Binding-site contacts:
Ligand atom C1 contacts residue ASN120 of chain 3.A at 1.4 Å.
Ligand atom C8 contacts residue ASN119 of chain 3.A at 3.7 Å.
Ligand atom O3 contacts residue GLY312 of chain 2.A at 2.9 Å (h-bond).
Ligand atom O5 contacts residue ARG283 of chain 2.A at 3.1 Å (salt-bridge).
Ligand atom C6 contacts residue PRO309 of chain 2.A at 3.7 Å (hydrophobic).
Ligand atom O6 contacts residue ILE285 of chain 2.A at 2.8 Å (h-bond).
Ligand atom O4 contacts residue GLY312 of chain 2.A at 3.7 Å.
Ligand atom O2 contacts residue LEU296 of chain 2.A at 3.4 Å.
Ligand atom O3 contacts residue ASN249 of chain 2.A at 2.8 Å (h-bond).
Ligand atom O6 contacts residue ASP250 of chain 2.A at 2.6 Å (salt-bridge).
Ligand atom C7 contacts residue ASN120 of chain 3.A at 3.6 Å.
Ligand atom C6 contacts residue GLN311 of chain 2.A at 3.6 Å.
Ligand atom C6 contacts residue ILE285 of chain 2.A at 3.5 Å (hydrophobic).
Ligand atom O3 contacts residue ASP250 of chain 2.A at 2.9 Å (salt-bridge).
Ligand atom O4 contacts residue ILE287 of chain 2.A at 3.3 Å.
Ligand atom C6 contacts residue THR310 of chain 2.A at 3.6 Å.
Ligand atom N2 contacts residue ASN120 of chain 3.A at 3.0 Å (h-bond).
Ligand atom O4 contacts residue GLU294 of chain 2.A at 2.7 Å (salt-bridge).
Ligand atom O2 contacts residue ASN249 of chain 2.A at 3.2 Å (h-bond).
Ligand atom O6 contacts residue GLN375 of chain 2.A at 3.3 Å.
Ligand atom C3 contacts residue GLU294 of chain 2.A at 3.3 Å.
Ligand atom O6 contacts residue LYS308 of chain 2.A at 2.8 Å (salt-bridge).
Ligand atom C4 contacts residue GLU294 of chain 2.A at 3.5 Å.
Ligand atom C3 contacts residue GLY312 of chain 2.A at 3.2 Å.
Ligand atom O5 contacts residue GLN375 of chain 2.A at 3.3 Å (h-bond).
Ligand atom O3 contacts residue GLU294 of chain 2.A at 2.6 Å (salt-bridge).
Ligand atom O3 contacts residue ARG283 of chain 2.A at 2.9 Å (salt-bridge).
Ligand atom O3 contacts residue GLN311 of chain 2.A at 3.3 Å.
Ligand atom O5 contacts residue ASP250 of chain 2.A at 3.6 Å.
Ligand atom O5 contacts residue ASN120 of chain 3.A at 2.3 Å (h-bond).
Ligand atom O5 contacts residue GLY312 of chain 2.A at 3.5 Å (h-bond).
Ligand atom C6 contacts residue ASP250 of chain 2.A at 3.5 Å.
Ligand atom C5 contacts residue ASN120 of chain 3.A at 3.6 Å.
Ligand atom C6 contacts residue LEU373 of chain 2.A at 3.4 Å (hydrophobic).
Ligand atom O6 contacts residue LEU373 of chain 2.A at 3.7 Å.
Ligand atom C5 contacts residue ARG283 of chain 2.A at 3.6 Å.
Ligand atom O2 contacts residue GLY312 of chain 2.A at 3.1 Å.
Ligand atom C2 contacts residue ASN120 of chain 3.A at 2.4 Å.
Ligand atom O4 contacts residue ARG247 of chain 2.A at 3.1 Å (salt-bridge).
Ligand atom O5 contacts residue GLY374 of chain 2.A at 3.4 Å.

Sequence of chain 3.A:
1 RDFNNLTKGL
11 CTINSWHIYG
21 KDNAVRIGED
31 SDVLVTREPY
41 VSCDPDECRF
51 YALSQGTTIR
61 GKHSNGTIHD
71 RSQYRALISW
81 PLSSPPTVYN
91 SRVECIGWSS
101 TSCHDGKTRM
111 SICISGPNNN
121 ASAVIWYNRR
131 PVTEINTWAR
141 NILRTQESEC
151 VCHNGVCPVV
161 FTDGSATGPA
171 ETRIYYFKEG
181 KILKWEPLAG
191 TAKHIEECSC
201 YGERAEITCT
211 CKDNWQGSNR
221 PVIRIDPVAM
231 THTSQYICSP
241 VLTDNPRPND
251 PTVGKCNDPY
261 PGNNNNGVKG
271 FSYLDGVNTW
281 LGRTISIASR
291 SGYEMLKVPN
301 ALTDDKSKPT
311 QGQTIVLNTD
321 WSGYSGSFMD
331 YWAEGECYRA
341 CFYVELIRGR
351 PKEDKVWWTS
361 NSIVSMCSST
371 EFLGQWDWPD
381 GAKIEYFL

Sequence of chain 2.A:
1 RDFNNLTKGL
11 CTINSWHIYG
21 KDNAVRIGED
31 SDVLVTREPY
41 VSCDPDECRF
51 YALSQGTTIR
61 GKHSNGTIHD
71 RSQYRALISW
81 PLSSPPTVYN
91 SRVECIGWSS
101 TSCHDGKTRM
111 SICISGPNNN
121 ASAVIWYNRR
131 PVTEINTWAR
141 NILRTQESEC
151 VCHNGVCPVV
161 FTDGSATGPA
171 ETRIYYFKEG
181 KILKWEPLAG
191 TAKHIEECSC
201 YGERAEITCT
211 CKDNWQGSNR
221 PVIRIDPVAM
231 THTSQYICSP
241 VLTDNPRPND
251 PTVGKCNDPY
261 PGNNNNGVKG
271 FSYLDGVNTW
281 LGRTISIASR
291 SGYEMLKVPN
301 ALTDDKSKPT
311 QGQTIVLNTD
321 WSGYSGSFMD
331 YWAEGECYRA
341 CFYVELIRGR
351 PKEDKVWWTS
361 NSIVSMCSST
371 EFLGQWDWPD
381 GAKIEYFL

This small molecule binds to this protein.
Small molecule (SMILES): CC(=O)N[C@H]1[C@H](O[C@H]2[C@H](O)[C@@H](NC(C)=O)CO[C@@H]2CO)O[C@H](CO)[C@@H](O[C@@H]2O[C@H](CO[C@H]3O[C@H](CO)[C@@H](O)[C@H](O)[C@@H]3O)[C@@H](O)[C@H](O[C@H]3O[C@H](CO)[C@@H](O)[C@H](O)[C@@H]3O[C@H]3O[C@H](CO)[C@@H](O)[C@H](O)[C@@H]3O[C@H]3O[C@H](CO)[C@@H](O)[C@H](O)[C@@H]3O)[C@@H]2O)[C@@H]1O